Sequence of chain 1.C:
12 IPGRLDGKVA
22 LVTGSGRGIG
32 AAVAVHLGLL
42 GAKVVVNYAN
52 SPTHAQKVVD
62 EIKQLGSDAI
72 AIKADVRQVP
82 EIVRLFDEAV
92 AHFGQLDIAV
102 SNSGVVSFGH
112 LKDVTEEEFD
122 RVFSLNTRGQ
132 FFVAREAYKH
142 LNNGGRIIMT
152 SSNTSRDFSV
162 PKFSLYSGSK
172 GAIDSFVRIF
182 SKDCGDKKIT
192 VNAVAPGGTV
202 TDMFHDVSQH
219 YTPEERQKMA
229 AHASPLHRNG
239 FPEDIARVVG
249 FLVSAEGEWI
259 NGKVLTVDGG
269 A

Binding-site contacts:
Ligand atom C05 contacts residue GLY198 of chain 1.C at 4.2 Å.
Ligand atom C03 contacts residue GLY198 of chain 1.C at 3.1 Å.
Ligand atom C08 contacts residue NAP1 of chain 1.I at 3.3 Å.
Ligand atom O09 contacts residue PHE164 of chain 1.C at 3.2 Å.
Ligand atom C07 contacts residue NAP1 of chain 1.I at 3.9 Å.
Ligand atom C04 contacts residue GLY198 of chain 1.C at 3.7 Å.
Ligand atom O10 contacts residue THR155 of chain 1.C at 3.3 Å.
Ligand atom C06 contacts residue GLY198 of chain 1.C at 4.4 Å.
Ligand atom O10 contacts residue SER153 of chain 1.C at 3.4 Å (h-bond).
Ligand atom C07 contacts residue PHE164 of chain 1.C at 4.1 Å (hydrophobic).
Ligand atom C04 contacts residue ASN154 of chain 1.C at 3.4 Å.
Ligand atom C02 contacts residue GLY198 of chain 1.C at 3.1 Å.
Ligand atom O10 contacts residue GLY199 of chain 1.C at 4.4 Å.
Ligand atom O09 contacts residue TYR167 of chain 1.C at 4.2 Å.
Ligand atom O09 contacts residue SER153 of chain 1.C at 4.1 Å.
Ligand atom C01 contacts residue GLY199 of chain 1.C at 3.4 Å.
Ligand atom C01 contacts residue GLY198 of chain 1.C at 3.8 Å.
Ligand atom C01 contacts residue PHE205 of chain 1.C at 3.9 Å (hydrophobic).
Ligand atom C06 contacts residue PHE205 of chain 1.C at 4.1 Å (hydrophobic).
Ligand atom BR1 contacts residue MET204 of chain 1.C at 3.7 Å.
Ligand atom BR1 contacts residue VAL208 of chain 1.C at 4.2 Å.
Ligand atom BR1 contacts residue VAL107 of chain 1.C at 4.1 Å.
Ligand atom BR1 contacts residue NAP1 of chain 1.I at 3.6 Å.
Ligand atom C04 contacts residue THR155 of chain 1.C at 4.2 Å.
Ligand atom C05 contacts residue GLY199 of chain 1.C at 3.8 Å.
Ligand atom C06 contacts residue VAL208 of chain 1.C at 4.3 Å (hydrophobic).
Ligand atom O10 contacts residue GLY198 of chain 1.C at 4.1 Å.
Ligand atom O10 contacts residue ASN154 of chain 1.C at 2.5 Å (h-bond).
Ligand atom BR1 contacts residue TYR167 of chain 1.C at 3.8 Å.
Ligand atom O09 contacts residue THR155 of chain 1.C at 4.4 Å.
Ligand atom BR2 contacts residue GLY198 of chain 1.C at 3.4 Å.
Ligand atom BR1 contacts residue PHE164 of chain 1.C at 4.2 Å.
Ligand atom C04 contacts residue GLY199 of chain 1.C at 3.8 Å.
Ligand atom C03 contacts residue GLY199 of chain 1.C at 3.8 Å.
Ligand atom C08 contacts residue VAL208 of chain 1.C at 3.4 Å (hydrophobic).
Ligand atom C03 contacts residue ASN154 of chain 1.C at 3.5 Å.
Ligand atom C06 contacts residue GLY199 of chain 1.C at 3.5 Å.
Ligand atom O09 contacts residue NAP1 of chain 1.I at 4.2 Å.
Ligand atom C02 contacts residue GLY199 of chain 1.C at 3.8 Å.
Ligand atom C07 contacts residue VAL208 of chain 1.C at 4.2 Å (hydrophobic).

The protein below binds the small molecule below.
Small molecule (SMILES): O=C(CBr)c1ccc(Br)cc1O